Binding-site contacts:
Ligand atom O contacts residue GLY141 of chain 1.C at 3.2 Å.
Ligand atom CA contacts residue THR91 of chain 1.C at 3.5 Å.
Ligand atom CG contacts residue GLU193 of chain 1.C at 3.5 Å.
Ligand atom C contacts residue SER142 of chain 1.C at 3.4 Å.
Ligand atom OE2 contacts residue THR143 of chain 1.C at 3.1 Å (h-bond).
Ligand atom CD contacts residue LEU138 of chain 1.C at 4.1 Å (hydrophobic).
Ligand atom CB contacts residue TYR61 of chain 1.C at 3.5 Å (hydrophobic).
Ligand atom C contacts residue THR91 of chain 1.C at 3.7 Å.
Ligand atom C contacts residue ARG96 of chain 1.C at 3.4 Å.
Ligand atom CA contacts residue GLU193 of chain 1.C at 3.4 Å.
Ligand atom CB contacts residue LEU138 of chain 1.C at 4.0 Å (hydrophobic).
Ligand atom CD contacts residue GLU193 of chain 1.C at 3.9 Å.
Ligand atom CA contacts residue TYR61 of chain 1.C at 4.0 Å (hydrophobic).
Ligand atom CA contacts residue PRO89 of chain 1.C at 4.1 Å (hydrophobic).
Ligand atom OXT contacts residue THR91 of chain 1.C at 2.8 Å (h-bond).
Ligand atom OE1 contacts residue THR143 of chain 1.C at 2.7 Å (h-bond).
Ligand atom N contacts residue THR91 of chain 1.C at 2.9 Å (h-bond).
Ligand atom CD contacts residue THR143 of chain 1.C at 3.3 Å.
Ligand atom OXT contacts residue TYR61 of chain 1.C at 3.5 Å.
Ligand atom N contacts residue GLU193 of chain 1.C at 2.8 Å (salt-bridge).
Ligand atom OXT contacts residue LEU90 of chain 1.C at 3.5 Å.
Ligand atom N contacts residue SER142 of chain 1.C at 4.1 Å.
Ligand atom N contacts residue TYR220 of chain 1.C at 3.7 Å.
Ligand atom CA contacts residue SER142 of chain 1.C at 3.3 Å.
Ligand atom C contacts residue TYR61 of chain 1.C at 3.6 Å (hydrophobic).
Ligand atom CB contacts residue GLU193 of chain 1.C at 4.1 Å.
Ligand atom OE1 contacts residue GLU193 of chain 1.C at 3.7 Å.
Ligand atom CG contacts residue TYR61 of chain 1.C at 4.3 Å (hydrophobic).
Ligand atom OXT contacts residue SER142 of chain 1.C at 4.0 Å.
Ligand atom N contacts residue TYR61 of chain 1.C at 4.0 Å.
Ligand atom N contacts residue PRO89 of chain 1.C at 2.9 Å (h-bond).
Ligand atom CG contacts residue LEU138 of chain 1.C at 3.8 Å (hydrophobic).
Ligand atom O contacts residue ARG96 of chain 1.C at 2.8 Å (salt-bridge).
Ligand atom O contacts residue SER142 of chain 1.C at 2.8 Å (h-bond).
Ligand atom OE2 contacts residue SER142 of chain 1.C at 3.2 Å (h-bond).
Ligand atom OE2 contacts residue LEU138 of chain 1.C at 4.2 Å.
Ligand atom OXT contacts residue PRO89 of chain 1.C at 3.7 Å.
Ligand atom OE2 contacts residue GLY141 of chain 1.C at 3.6 Å.
Ligand atom OXT contacts residue ARG96 of chain 1.C at 2.8 Å (salt-bridge).
Ligand atom O contacts residue TYR61 of chain 1.C at 3.5 Å.

Sequence of chain 1.C:
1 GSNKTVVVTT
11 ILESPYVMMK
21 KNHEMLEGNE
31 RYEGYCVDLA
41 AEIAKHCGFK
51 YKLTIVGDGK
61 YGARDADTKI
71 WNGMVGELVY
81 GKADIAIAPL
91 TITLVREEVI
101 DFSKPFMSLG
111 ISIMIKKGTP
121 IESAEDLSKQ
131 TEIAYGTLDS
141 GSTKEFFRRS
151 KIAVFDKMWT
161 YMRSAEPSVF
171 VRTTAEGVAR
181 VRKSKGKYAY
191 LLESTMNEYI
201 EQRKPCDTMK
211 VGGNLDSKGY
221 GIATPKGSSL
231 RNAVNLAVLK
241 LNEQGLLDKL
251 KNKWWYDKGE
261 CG

A protein and the small-molecule ligand that binds it are described below.
Small molecule (SMILES): N[C@@H](CCC(=O)O)C(=O)O